Sequence of chain 1.D:
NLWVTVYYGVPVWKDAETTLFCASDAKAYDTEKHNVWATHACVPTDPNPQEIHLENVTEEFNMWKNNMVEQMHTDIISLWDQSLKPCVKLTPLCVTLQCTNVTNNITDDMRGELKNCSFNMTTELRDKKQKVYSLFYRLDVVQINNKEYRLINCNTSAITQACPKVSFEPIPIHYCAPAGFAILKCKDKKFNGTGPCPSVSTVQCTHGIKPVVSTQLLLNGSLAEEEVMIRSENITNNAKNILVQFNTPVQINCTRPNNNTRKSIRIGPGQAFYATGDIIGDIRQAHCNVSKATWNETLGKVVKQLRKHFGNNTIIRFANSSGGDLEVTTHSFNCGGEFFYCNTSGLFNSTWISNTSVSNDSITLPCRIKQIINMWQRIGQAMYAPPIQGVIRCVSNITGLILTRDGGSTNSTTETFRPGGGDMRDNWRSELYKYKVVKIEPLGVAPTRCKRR

Binding-site contacts:
Ligand atom C8 contacts residue SER378 of chain 1.D at 4.5 Å.
Ligand atom C5 contacts residue THR368 of chain 1.D at 4.2 Å.
Ligand atom C7 contacts residue ASN308 of chain 1.D at 3.5 Å.
Ligand atom C6 contacts residue SER369 of chain 1.D at 3.9 Å.
Ligand atom O7 contacts residue SER378 of chain 1.D at 3.3 Å (h-bond).
Ligand atom N2 contacts residue ASN308 of chain 1.D at 2.8 Å (h-bond).
Ligand atom C5 contacts residue ASN308 of chain 1.D at 3.7 Å.
Ligand atom O4 contacts residue SER369 of chain 1.D at 4.5 Å.
Ligand atom C1 contacts residue ASN308 of chain 1.D at 1.4 Å.
Ligand atom N2 contacts residue THR368 of chain 1.D at 3.4 Å (h-bond).
Ligand atom O4 contacts residue THR368 of chain 1.D at 4.2 Å.
Ligand atom C7 contacts residue SER378 of chain 1.D at 4.2 Å.
Ligand atom C3 contacts residue ASN308 of chain 1.D at 3.8 Å.
Ligand atom O6 contacts residue THR368 of chain 1.D at 4.0 Å.
Ligand atom C7 contacts residue LYS304 of chain 1.D at 4.3 Å.
Ligand atom O7 contacts residue LYS304 of chain 1.D at 3.3 Å.
Ligand atom C2 contacts residue THR368 of chain 1.D at 4.4 Å.
Ligand atom C5 contacts residue SER369 of chain 1.D at 3.4 Å.
Ligand atom C4 contacts residue SER369 of chain 1.D at 4.4 Å.
Ligand atom O5 contacts residue ASN308 of chain 1.D at 2.4 Å (h-bond).
Ligand atom C8 contacts residue ASN308 of chain 1.D at 3.8 Å.
Ligand atom C6 contacts residue THR368 of chain 1.D at 3.2 Å.
Ligand atom C7 contacts residue THR368 of chain 1.D at 3.8 Å.
Ligand atom C4 contacts residue ASN308 of chain 1.D at 4.2 Å.
Ligand atom C1 contacts residue SER369 of chain 1.D at 4.3 Å.
Ligand atom O7 contacts residue ASN308 of chain 1.D at 4.3 Å.
Ligand atom C8 contacts residue THR368 of chain 1.D at 3.4 Å.
Ligand atom N2 contacts residue LYS304 of chain 1.D at 4.5 Å.
Ligand atom C2 contacts residue ASN308 of chain 1.D at 2.4 Å.
Ligand atom O5 contacts residue SER369 of chain 1.D at 4.1 Å.

This protein binds this small molecule.
Small molecule (SMILES): CC(=O)N[C@H]1[C@H](O[C@H]2[C@H](O)[C@@H](NC(C)=O)CO[C@@H]2CO)O[C@H](CO)[C@@H](O[C@@H]2O[C@H](CO)[C@@H](O)[C@H](O)[C@@H]2O)[C@@H]1O